Binding-site contacts:
Ligand atom O3A contacts residue ASP200 of chain 1.C at 3.5 Å (salt-bridge).
Ligand atom PB contacts residue GLY46 of chain 1.C at 4.1 Å.
Ligand atom C3B contacts residue ASP200 of chain 1.C at 3.9 Å.
Ligand atom N6 contacts residue ALA123 of chain 1.C at 4.1 Å.
Ligand atom C4' contacts residue GLY44 of chain 1.C at 4.1 Å.
Ligand atom C5' contacts residue VAL51 of chain 1.C at 3.6 Å (hydrophobic).
Ligand atom O4' contacts residue LEU43 of chain 1.C at 3.8 Å.
Ligand atom C6 contacts residue ALA71 of chain 1.C at 4.0 Å (hydrophobic).
Ligand atom O2B contacts residue ALA47 of chain 1.C at 4.2 Å.
Ligand atom O2G contacts residue ARG186 of chain 1.C at 3.6 Å.
Ligand atom N7 contacts residue VAL51 of chain 1.C at 3.8 Å.
Ligand atom O1B contacts residue ALA47 of chain 1.C at 3.4 Å (h-bond).
Ligand atom O2B contacts residue GLU45 of chain 1.C at 3.8 Å.
Ligand atom N6 contacts residue GLU121 of chain 1.C at 3.0 Å (salt-bridge).
Ligand atom O4' contacts residue VAL51 of chain 1.C at 3.7 Å.
Ligand atom C2 contacts residue ALA123 of chain 1.C at 3.0 Å (hydrophobic).
Ligand atom N3 contacts residue ALA123 of chain 1.C at 4.1 Å.
Ligand atom C4 contacts residue LEU189 of chain 1.C at 4.1 Å (hydrophobic).
Ligand atom C3B contacts residue ASN187 of chain 1.C at 3.9 Å.
Ligand atom N7 contacts residue LEU189 of chain 1.C at 3.9 Å.
Ligand atom N1 contacts residue ALA123 of chain 1.C at 3.2 Å (h-bond).
Ligand atom C8 contacts residue VAL51 of chain 1.C at 3.5 Å (hydrophobic).
Ligand atom O2A contacts residue LYS73 of chain 1.C at 3.5 Å.
Ligand atom N9 contacts residue VAL51 of chain 1.C at 4.2 Å.
Ligand atom O2A contacts residue VAL51 of chain 1.C at 4.0 Å.
Ligand atom O2' contacts residue ASN127 of chain 1.C at 3.8 Å.
Ligand atom C6 contacts residue LEU189 of chain 1.C at 3.4 Å (hydrophobic).
Ligand atom O2B contacts residue GLY46 of chain 1.C at 3.1 Å.
Ligand atom O1B contacts residue GLY46 of chain 1.C at 4.0 Å.
Ligand atom N1 contacts residue LEU189 of chain 1.C at 3.9 Å.
Ligand atom C6 contacts residue ALA123 of chain 1.C at 4.1 Å (hydrophobic).
Ligand atom N1 contacts residue TYR122 of chain 1.C at 4.0 Å.
Ligand atom N6 contacts residue LEU189 of chain 1.C at 3.5 Å.
Ligand atom O3G contacts residue ARG186 of chain 1.C at 3.7 Å.
Ligand atom C5 contacts residue LEU189 of chain 1.C at 3.5 Å (hydrophobic).
Ligand atom PB contacts residue ASP200 of chain 1.C at 4.2 Å.
Ligand atom N6 contacts residue VAL120 of chain 1.C at 3.9 Å.
Ligand atom C5' contacts residue GLY44 of chain 1.C at 4.1 Å.
Ligand atom N6 contacts residue ALA71 of chain 1.C at 3.7 Å.
Ligand atom C5 contacts residue VAL51 of chain 1.C at 4.1 Å (hydrophobic).

A protein and the small-molecule ligand that binds it are described below.
Small molecule (SMILES): Nc1ncnc2c1ncn2[C@@H]1O[C@H](CO[P](=O)(O)O[P](=O)(O)CP(=O)(O)O)[C@@H](O)[C@H]1O

Sequence of chain 1.C:
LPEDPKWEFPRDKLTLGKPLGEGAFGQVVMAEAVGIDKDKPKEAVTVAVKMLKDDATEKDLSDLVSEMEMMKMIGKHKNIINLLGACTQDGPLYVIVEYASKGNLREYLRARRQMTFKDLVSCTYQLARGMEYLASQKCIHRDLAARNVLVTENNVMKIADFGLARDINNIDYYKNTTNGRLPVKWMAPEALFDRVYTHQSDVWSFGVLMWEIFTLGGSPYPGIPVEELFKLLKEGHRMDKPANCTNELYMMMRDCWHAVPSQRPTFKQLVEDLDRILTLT